Binding-site contacts:
Ligand atom O7 contacts residue ZN1 of chain 6.C at 2.0 Å.
Ligand atom O6 contacts residue ARG97 of chain 6.A at 3.4 Å.
Ligand atom O3 contacts residue ARG73 of chain 6.A at 2.9 Å (salt-bridge).
Ligand atom O15 contacts residue ARG129 of chain 6.A at 2.9 Å (salt-bridge).
Ligand atom O7 contacts residue HIS32 of chain 6.A at 3.2 Å (h-bond).
Ligand atom O16 contacts residue ARG129 of chain 6.A at 2.9 Å (salt-bridge).
Ligand atom O4 contacts residue SER65 of chain 6.A at 2.7 Å (h-bond).
Ligand atom O14 contacts residue SER66 of chain 6.A at 2.8 Å (h-bond).
Ligand atom C12 contacts residue ARG129 of chain 6.A at 3.6 Å.
Ligand atom O4 contacts residue ALA62 of chain 6.A at 3.7 Å.
Ligand atom O14 contacts residue SER65 of chain 6.A at 3.5 Å.
Ligand atom C7 contacts residue ZN1 of chain 6.C at 2.9 Å.
Ligand atom O7 contacts residue ASP35 of chain 6.A at 3.2 Å (salt-bridge).
Ligand atom O4 contacts residue LEU64 of chain 6.A at 3.7 Å.
Ligand atom O2 contacts residue ILE171 of chain 6.A at 3.7 Å.
Ligand atom C10 contacts residue SER66 of chain 6.A at 3.3 Å.
Ligand atom C3 contacts residue SER65 of chain 6.A at 3.2 Å.
Ligand atom O5 contacts residue HIS130 of chain 6.A at 3.0 Å (h-bond).
Ligand atom O2 contacts residue ASP34 of chain 6.A at 2.9 Å (salt-bridge).
Ligand atom N8 contacts residue ZN1 of chain 6.C at 3.5 Å.
Ligand atom C6 contacts residue ASP96 of chain 6.A at 3.5 Å.
Ligand atom C4 contacts residue ASP96 of chain 6.A at 3.5 Å.
Ligand atom O15 contacts residue LEU212 of chain 6.A at 3.6 Å.
Ligand atom O6 contacts residue HIS130 of chain 6.A at 3.0 Å (h-bond).
Ligand atom N8 contacts residue ASP34 of chain 6.A at 2.8 Å (salt-bridge).
Ligand atom C7 contacts residue ASP35 of chain 6.A at 3.6 Å.
Ligand atom O2 contacts residue ILE38 of chain 6.A at 3.4 Å.
Ligand atom C4 contacts residue SER65 of chain 6.A at 3.5 Å.
Ligand atom O6 contacts residue ASP96 of chain 6.A at 2.6 Å (salt-bridge).
Ligand atom O13 contacts residue ILE149 of chain 5.A at 3.7 Å.
Ligand atom C1 contacts residue HIS130 of chain 6.A at 3.6 Å.
Ligand atom O3 contacts residue SER65 of chain 6.A at 3.2 Å (h-bond).
Ligand atom O13 contacts residue SER66 of chain 6.A at 2.5 Å (h-bond).
Ligand atom O16 contacts residue PHE145 of chain 5.A at 3.5 Å.
Ligand atom O7 contacts residue HIS133 of chain 6.A at 3.1 Å (h-bond).
Ligand atom O2 contacts residue ASP35 of chain 6.A at 2.8 Å (salt-bridge).
Ligand atom N8 contacts residue ASP35 of chain 6.A at 3.5 Å (salt-bridge).
Ligand atom O4 contacts residue ASP96 of chain 6.A at 2.6 Å (salt-bridge).
Ligand atom O3 contacts residue HIS32 of chain 6.A at 3.2 Å.
Ligand atom O2 contacts residue ZN1 of chain 6.C at 3.2 Å.

Sequence of chain 6.A:
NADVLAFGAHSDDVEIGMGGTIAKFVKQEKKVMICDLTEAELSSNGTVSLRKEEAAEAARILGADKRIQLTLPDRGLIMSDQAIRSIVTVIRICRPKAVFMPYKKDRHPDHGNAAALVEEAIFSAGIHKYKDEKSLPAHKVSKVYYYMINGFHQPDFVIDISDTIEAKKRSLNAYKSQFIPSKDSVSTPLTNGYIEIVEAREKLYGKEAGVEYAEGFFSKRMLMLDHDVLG

The small molecule below binds the protein below.
Small molecule (SMILES): O=C(O)C[C@H](O[C@H]1O[C@H](CO)[C@@H](O)[C@H](O)[C@H]1NC(=O)NO)C(=O)O

Sequence of chain 5.A:
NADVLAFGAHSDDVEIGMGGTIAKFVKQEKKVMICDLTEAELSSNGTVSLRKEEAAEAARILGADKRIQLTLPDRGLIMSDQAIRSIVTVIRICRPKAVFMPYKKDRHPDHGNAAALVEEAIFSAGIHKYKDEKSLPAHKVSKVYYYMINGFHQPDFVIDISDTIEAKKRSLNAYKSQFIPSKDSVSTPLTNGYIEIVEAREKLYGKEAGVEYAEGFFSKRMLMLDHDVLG